The protein below binds the small molecule below.
Small molecule (SMILES): CC(=O)N[C@@H]1[C@@H](O)[C@H](O)[C@@H](CO)O[C@H]1O

Binding-site contacts:
Ligand atom C3 contacts residue ASN657 of chain 1.B at 3.8 Å.
Ligand atom C5 contacts residue ASN657 of chain 1.B at 3.7 Å.
Ligand atom N2 contacts residue ASN657 of chain 1.B at 3.0 Å (h-bond).
Ligand atom O7 contacts residue ASN657 of chain 1.B at 4.5 Å.
Ligand atom C2 contacts residue ASN657 of chain 1.B at 2.5 Å.
Ligand atom C8 contacts residue ASN657 of chain 1.B at 3.8 Å.
Ligand atom C1 contacts residue ASN657 of chain 1.B at 1.4 Å.
Ligand atom O5 contacts residue ASN657 of chain 1.B at 2.4 Å (h-bond).
Ligand atom C7 contacts residue ASN657 of chain 1.B at 3.6 Å.
Ligand atom C4 contacts residue ASN657 of chain 1.B at 4.3 Å.

Sequence of chain 1.B:
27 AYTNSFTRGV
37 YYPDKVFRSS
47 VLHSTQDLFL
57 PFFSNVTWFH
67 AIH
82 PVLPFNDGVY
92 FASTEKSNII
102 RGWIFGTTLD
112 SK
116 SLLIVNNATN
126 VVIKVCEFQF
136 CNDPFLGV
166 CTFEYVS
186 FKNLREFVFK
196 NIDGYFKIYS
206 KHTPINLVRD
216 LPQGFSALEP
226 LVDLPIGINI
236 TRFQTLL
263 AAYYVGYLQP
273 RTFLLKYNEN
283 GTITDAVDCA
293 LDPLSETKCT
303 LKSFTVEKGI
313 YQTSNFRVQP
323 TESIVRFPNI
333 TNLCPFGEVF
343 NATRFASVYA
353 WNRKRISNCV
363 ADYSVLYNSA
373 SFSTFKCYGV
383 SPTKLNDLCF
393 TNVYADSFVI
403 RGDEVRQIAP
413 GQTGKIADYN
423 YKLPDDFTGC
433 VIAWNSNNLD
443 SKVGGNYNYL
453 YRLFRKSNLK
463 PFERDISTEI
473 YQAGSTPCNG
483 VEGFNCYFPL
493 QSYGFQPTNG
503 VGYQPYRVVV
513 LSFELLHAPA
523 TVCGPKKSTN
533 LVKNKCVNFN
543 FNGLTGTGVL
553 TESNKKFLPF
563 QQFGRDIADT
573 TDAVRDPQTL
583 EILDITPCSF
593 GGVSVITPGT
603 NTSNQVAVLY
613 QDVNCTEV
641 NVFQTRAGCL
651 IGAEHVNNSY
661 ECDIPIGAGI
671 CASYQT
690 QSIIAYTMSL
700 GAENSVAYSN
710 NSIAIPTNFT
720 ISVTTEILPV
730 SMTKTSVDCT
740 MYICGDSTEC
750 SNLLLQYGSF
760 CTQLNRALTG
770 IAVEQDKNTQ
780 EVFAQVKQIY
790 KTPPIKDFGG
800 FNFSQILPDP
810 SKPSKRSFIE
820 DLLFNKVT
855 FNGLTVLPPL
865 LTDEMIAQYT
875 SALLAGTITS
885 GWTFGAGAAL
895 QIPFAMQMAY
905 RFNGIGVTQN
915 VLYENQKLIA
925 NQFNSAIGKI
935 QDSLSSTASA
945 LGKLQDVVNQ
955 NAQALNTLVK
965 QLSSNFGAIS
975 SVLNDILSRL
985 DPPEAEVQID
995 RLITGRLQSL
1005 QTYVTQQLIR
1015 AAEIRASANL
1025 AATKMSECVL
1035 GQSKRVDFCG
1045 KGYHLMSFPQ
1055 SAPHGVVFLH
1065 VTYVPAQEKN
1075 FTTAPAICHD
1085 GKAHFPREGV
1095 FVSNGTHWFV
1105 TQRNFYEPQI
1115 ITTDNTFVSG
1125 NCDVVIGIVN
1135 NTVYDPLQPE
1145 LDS